The protein below binds the small molecule below.
Small molecule (SMILES): CC(=O)N[C@H]1[C@H](O[C@H]2[C@H](O)[C@@H](NC(C)=O)CO[C@@H]2CO)O[C@H](CO)[C@@H](O)[C@@H]1O

Sequence of chain 1.A:
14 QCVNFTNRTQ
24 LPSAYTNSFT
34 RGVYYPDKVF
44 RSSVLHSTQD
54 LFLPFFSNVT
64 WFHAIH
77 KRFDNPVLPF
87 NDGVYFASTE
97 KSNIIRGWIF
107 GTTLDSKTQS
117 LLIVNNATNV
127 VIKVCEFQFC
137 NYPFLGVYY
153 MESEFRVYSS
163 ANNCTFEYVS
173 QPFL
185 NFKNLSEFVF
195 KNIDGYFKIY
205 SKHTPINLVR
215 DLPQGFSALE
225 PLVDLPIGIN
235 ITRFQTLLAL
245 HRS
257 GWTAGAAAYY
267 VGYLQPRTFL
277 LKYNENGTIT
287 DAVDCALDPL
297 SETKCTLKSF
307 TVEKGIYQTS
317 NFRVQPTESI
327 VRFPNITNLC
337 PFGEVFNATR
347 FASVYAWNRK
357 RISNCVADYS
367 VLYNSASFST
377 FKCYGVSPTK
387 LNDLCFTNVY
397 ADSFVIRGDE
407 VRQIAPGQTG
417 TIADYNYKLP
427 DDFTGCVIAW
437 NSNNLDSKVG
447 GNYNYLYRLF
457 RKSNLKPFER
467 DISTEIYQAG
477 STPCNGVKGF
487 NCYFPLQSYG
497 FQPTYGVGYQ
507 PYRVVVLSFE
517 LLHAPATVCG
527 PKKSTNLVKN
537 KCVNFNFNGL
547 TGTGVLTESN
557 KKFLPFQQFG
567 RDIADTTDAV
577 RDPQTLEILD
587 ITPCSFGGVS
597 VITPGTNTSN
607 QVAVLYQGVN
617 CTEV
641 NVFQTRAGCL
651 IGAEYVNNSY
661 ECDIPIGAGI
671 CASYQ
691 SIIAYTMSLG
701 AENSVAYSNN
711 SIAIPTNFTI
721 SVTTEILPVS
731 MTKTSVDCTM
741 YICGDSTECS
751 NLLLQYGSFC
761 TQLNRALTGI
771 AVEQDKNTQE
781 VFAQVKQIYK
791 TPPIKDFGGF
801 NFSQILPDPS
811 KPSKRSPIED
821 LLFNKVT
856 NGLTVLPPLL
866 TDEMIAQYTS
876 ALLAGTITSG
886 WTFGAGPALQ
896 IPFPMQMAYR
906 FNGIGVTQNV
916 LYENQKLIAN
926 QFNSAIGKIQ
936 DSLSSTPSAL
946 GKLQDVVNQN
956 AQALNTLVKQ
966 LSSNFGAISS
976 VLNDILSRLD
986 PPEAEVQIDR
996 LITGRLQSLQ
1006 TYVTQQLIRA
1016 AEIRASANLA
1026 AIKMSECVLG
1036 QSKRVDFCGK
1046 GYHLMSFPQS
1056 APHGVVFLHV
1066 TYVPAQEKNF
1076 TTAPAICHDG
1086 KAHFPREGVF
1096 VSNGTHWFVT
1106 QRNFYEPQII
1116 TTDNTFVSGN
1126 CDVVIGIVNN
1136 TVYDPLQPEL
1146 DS

Binding-site contacts:
Ligand atom C7 contacts residue ASN1134 of chain 1.A at 3.4 Å.
Ligand atom C3 contacts residue ASN1134 of chain 1.A at 3.8 Å.
Ligand atom C1 contacts residue ASN1134 of chain 1.A at 1.4 Å.
Ligand atom C2 contacts residue ASN1134 of chain 1.A at 2.4 Å.
Ligand atom O7 contacts residue ASN1134 of chain 1.A at 3.5 Å (h-bond).
Ligand atom N2 contacts residue ASN1134 of chain 1.A at 2.9 Å (h-bond).
Ligand atom O5 contacts residue ASN1134 of chain 1.A at 2.4 Å (h-bond).
Ligand atom C5 contacts residue ASN1134 of chain 1.A at 3.7 Å.
Ligand atom C4 contacts residue ASN1134 of chain 1.A at 4.2 Å.